Binding-site contacts:
Ligand atom C2 contacts residue ASN63 of chain 4.A at 2.5 Å.
Ligand atom C3 contacts residue ASN63 of chain 4.A at 3.8 Å.
Ligand atom C6 contacts residue HIS40 of chain 4.A at 2.3 Å.
Ligand atom O7 contacts residue ASN63 of chain 4.A at 2.7 Å (h-bond).
Ligand atom O5 contacts residue HIS40 of chain 4.A at 3.7 Å.
Ligand atom O7 contacts residue HIS64 of chain 4.A at 4.2 Å.
Ligand atom O6 contacts residue HIS40 of chain 4.A at 1.4 Å.
Ligand atom N2 contacts residue ASN63 of chain 4.A at 2.9 Å (h-bond).
Ligand atom C1 contacts residue ASN63 of chain 4.A at 1.4 Å.
Ligand atom N2 contacts residue HIS56 of chain 4.A at 4.5 Å.
Ligand atom C8 contacts residue ASN63 of chain 4.A at 4.2 Å.
Ligand atom C4 contacts residue ASN63 of chain 4.A at 4.2 Å.
Ligand atom C7 contacts residue SER59 of chain 4.A at 4.0 Å.
Ligand atom C8 contacts residue HIS56 of chain 4.A at 3.4 Å.
Ligand atom C1 contacts residue SER59 of chain 4.A at 4.4 Å.
Ligand atom C7 contacts residue ASN63 of chain 4.A at 3.0 Å.
Ligand atom C8 contacts residue TRP60 of chain 4.A at 3.6 Å (hydrophobic).
Ligand atom C5 contacts residue ASN63 of chain 4.A at 3.7 Å.
Ligand atom C7 contacts residue HIS56 of chain 4.A at 4.3 Å.
Ligand atom O6 contacts residue LEU41 of chain 4.A at 4.5 Å.
Ligand atom C8 contacts residue SER59 of chain 4.A at 3.3 Å.
Ligand atom N2 contacts residue SER59 of chain 4.A at 3.7 Å.
Ligand atom O5 contacts residue ASN63 of chain 4.A at 2.4 Å (h-bond).
Ligand atom C7 contacts residue TRP60 of chain 4.A at 4.4 Å (hydrophobic).
Ligand atom C5 contacts residue HIS40 of chain 4.A at 3.6 Å.
Ligand atom C6 contacts residue LEU42 of chain 4.A at 4.4 Å (hydrophobic).

Sequence of chain 4.A:
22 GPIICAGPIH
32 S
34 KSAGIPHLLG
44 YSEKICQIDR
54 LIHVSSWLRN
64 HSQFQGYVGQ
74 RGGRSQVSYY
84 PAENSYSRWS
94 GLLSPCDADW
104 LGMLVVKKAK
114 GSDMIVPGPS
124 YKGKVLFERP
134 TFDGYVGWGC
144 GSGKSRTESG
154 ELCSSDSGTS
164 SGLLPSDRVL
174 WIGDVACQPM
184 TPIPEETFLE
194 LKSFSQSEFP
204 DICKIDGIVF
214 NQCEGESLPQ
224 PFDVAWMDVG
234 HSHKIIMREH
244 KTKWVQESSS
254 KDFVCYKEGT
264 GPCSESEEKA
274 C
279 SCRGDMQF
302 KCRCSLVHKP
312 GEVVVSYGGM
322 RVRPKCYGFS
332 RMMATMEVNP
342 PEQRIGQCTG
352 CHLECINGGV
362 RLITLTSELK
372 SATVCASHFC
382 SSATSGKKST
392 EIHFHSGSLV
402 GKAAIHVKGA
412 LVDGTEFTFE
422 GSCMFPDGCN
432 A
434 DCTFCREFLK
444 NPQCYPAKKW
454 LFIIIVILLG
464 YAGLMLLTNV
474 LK

A small-molecule ligand and the protein it binds are described below.
Small molecule (SMILES): CC(=O)N[C@H]1[C@H](O[C@H]2[C@H](O)[C@@H](NC(C)=O)CO[C@@H]2CO)O[C@H](CO)[C@@H](O[C@H]2O[C@H](CO)[C@@H](O)[C@H](O)[C@@H]2O)[C@@H]1O